Binding-site contacts:
Ligand atom C5 contacts residue ASN219 of chain 1.B at 3.6 Å.
Ligand atom N2 contacts residue ASN219 of chain 1.B at 2.9 Å (h-bond).
Ligand atom C7 contacts residue ASN219 of chain 1.B at 3.6 Å.
Ligand atom C8 contacts residue ARG217 of chain 1.B at 3.5 Å.
Ligand atom C4 contacts residue ASN219 of chain 1.B at 4.2 Å.
Ligand atom O7 contacts residue ASN219 of chain 1.B at 4.0 Å.
Ligand atom C3 contacts residue ARG217 of chain 1.B at 4.3 Å.
Ligand atom C3 contacts residue ASN219 of chain 1.B at 3.8 Å.
Ligand atom C8 contacts residue VAL208 of chain 1.B at 3.9 Å (hydrophobic).
Ligand atom N2 contacts residue ARG217 of chain 1.B at 2.8 Å (salt-bridge).
Ligand atom C1 contacts residue ARG217 of chain 1.B at 3.5 Å.
Ligand atom O6 contacts residue ASN219 of chain 1.B at 4.2 Å.
Ligand atom C2 contacts residue ASN219 of chain 1.B at 2.5 Å.
Ligand atom O6 contacts residue ARG217 of chain 1.B at 3.9 Å.
Ligand atom C6 contacts residue ARG217 of chain 1.B at 4.2 Å.
Ligand atom C2 contacts residue ARG217 of chain 1.B at 3.7 Å.
Ligand atom C5 contacts residue ARG217 of chain 1.B at 3.7 Å.
Ligand atom O7 contacts residue ARG217 of chain 1.B at 3.7 Å.
Ligand atom O5 contacts residue ARG217 of chain 1.B at 4.3 Å.
Ligand atom O5 contacts residue ASN219 of chain 1.B at 2.3 Å (h-bond).
Ligand atom C8 contacts residue VAL216 of chain 1.B at 4.3 Å (hydrophobic).
Ligand atom C1 contacts residue ASN219 of chain 1.B at 1.4 Å.
Ligand atom C7 contacts residue ARG217 of chain 1.B at 3.6 Å.

The protein below binds the small molecule below.
Small molecule (SMILES): CC(=O)N[C@H]1[C@H](O[C@H]2[C@H](O)[C@@H](NC(C)=O)CO[C@@H]2CO)O[C@H](CO)[C@@H](O[C@@H]2O[C@H](CO)[C@@H](O)[C@H](O)[C@@H]2O)[C@@H]1O

Sequence of chain 1.B:
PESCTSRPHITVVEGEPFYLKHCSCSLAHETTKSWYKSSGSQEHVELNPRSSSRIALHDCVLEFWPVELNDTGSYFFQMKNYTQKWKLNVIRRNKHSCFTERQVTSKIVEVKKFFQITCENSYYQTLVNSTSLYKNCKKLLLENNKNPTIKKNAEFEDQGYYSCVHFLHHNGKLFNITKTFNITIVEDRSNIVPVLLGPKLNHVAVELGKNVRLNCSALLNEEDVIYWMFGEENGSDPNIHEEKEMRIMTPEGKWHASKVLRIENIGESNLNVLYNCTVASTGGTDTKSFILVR